A small-molecule ligand and the protein it binds are described below.
Small molecule (SMILES): Cc1cc(CCCCCOc2c(Cl)cc(C3=NCCO3)cc2Cl)on1

Sequence of chain 5.A:
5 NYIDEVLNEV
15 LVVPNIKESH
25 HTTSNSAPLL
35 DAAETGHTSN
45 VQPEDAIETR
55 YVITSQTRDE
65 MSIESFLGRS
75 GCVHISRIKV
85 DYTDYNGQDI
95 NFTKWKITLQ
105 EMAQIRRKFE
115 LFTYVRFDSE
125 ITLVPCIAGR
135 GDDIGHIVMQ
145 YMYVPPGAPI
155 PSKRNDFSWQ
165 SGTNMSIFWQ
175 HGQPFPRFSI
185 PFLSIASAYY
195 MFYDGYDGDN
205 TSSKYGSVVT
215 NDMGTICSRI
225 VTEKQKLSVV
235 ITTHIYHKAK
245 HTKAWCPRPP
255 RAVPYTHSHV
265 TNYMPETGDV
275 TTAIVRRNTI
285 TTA

Binding-site contacts:
Ligand atom C4A contacts residue TYR145 of chain 5.A at 3.3 Å (hydrophobic).
Ligand atom O1 contacts residue MET217 of chain 5.A at 4.2 Å.
Ligand atom CL1 contacts residue ILE239 of chain 5.A at 3.8 Å.
Ligand atom C5B contacts residue ILE125 of chain 5.A at 3.9 Å (hydrophobic).
Ligand atom CL2 contacts residue ILE184 of chain 5.A at 3.9 Å.
Ligand atom C6B contacts residue ILE184 of chain 5.A at 4.1 Å (hydrophobic).
Ligand atom O1A contacts residue ILE220 of chain 5.A at 3.6 Å.
Ligand atom N3A contacts residue LEU127 of chain 5.A at 4.1 Å.
Ligand atom C3B contacts residue ILE125 of chain 5.A at 3.5 Å (hydrophobic).
Ligand atom C6B contacts residue ILE125 of chain 5.A at 3.6 Å (hydrophobic).
Ligand atom C31 contacts residue MET195 of chain 5.A at 3.5 Å (hydrophobic).
Ligand atom C4B contacts residue ILE125 of chain 5.A at 3.9 Å (hydrophobic).
Ligand atom O1B contacts residue ILE125 of chain 5.A at 3.5 Å.
Ligand atom C5A contacts residue TYR147 of chain 5.A at 4.1 Å (hydrophobic).
Ligand atom CL2 contacts residue LEU187 of chain 5.A at 3.9 Å.
Ligand atom C5A contacts residue TYR145 of chain 5.A at 3.8 Å (hydrophobic).
Ligand atom C4B contacts residue ILE220 of chain 5.A at 4.0 Å (hydrophobic).
Ligand atom N2 contacts residue ASN215 of chain 5.A at 3.7 Å.
Ligand atom C4A contacts residue ILE220 of chain 5.A at 4.1 Å (hydrophobic).
Ligand atom CL2 contacts residue TYR147 of chain 5.A at 3.4 Å.
Ligand atom C3B contacts residue ILE220 of chain 5.A at 4.2 Å (hydrophobic).
Ligand atom C1B contacts residue ILE125 of chain 5.A at 3.1 Å (hydrophobic).
Ligand atom CL1 contacts residue ILE125 of chain 5.A at 3.5 Å.
Ligand atom C5A contacts residue MET146 of chain 5.A at 3.7 Å (hydrophobic).
Ligand atom C4C contacts residue MET217 of chain 5.A at 4.2 Å (hydrophobic).
Ligand atom C5B contacts residue TYR147 of chain 5.A at 3.9 Å (hydrophobic).
Ligand atom C4A contacts residue LEU127 of chain 5.A at 4.0 Å (hydrophobic).
Ligand atom C1C contacts residue LEU103 of chain 5.A at 4.1 Å (hydrophobic).
Ligand atom C2A contacts residue ILE220 of chain 5.A at 3.8 Å (hydrophobic).
Ligand atom N2 contacts residue THR102 of chain 5.A at 4.2 Å.
Ligand atom C2B contacts residue ILE125 of chain 5.A at 3.1 Å (hydrophobic).
Ligand atom C3 contacts residue LEU103 of chain 5.A at 4.1 Å (hydrophobic).
Ligand atom C5 contacts residue LEU103 of chain 5.A at 3.8 Å (hydrophobic).
Ligand atom C2C contacts residue MET217 of chain 5.A at 3.7 Å (hydrophobic).
Ligand atom C5A contacts residue ILE220 of chain 5.A at 3.9 Å (hydrophobic).
Ligand atom C4 contacts residue LEU103 of chain 5.A at 3.4 Å (hydrophobic).
Ligand atom C31 contacts residue GLN104 of chain 5.A at 3.6 Å.
Ligand atom O1A contacts residue TYR147 of chain 5.A at 4.0 Å.
Ligand atom N3A contacts residue PHE182 of chain 5.A at 4.0 Å.
Ligand atom C2A contacts residue PHE182 of chain 5.A at 4.2 Å (hydrophobic).